Binding-site contacts:
Ligand atom N4 contacts residue GLU38 of chain 4.A at 2.6 Å (salt-bridge).
Ligand atom O1A contacts residue ARG37 of chain 4.A at 3.1 Å (salt-bridge).
Ligand atom O1B contacts residue ARG212 of chain 4.A at 3.3 Å (salt-bridge).
Ligand atom O1B contacts residue TYR324 of chain 4.A at 3.6 Å.
Ligand atom C11 contacts residue ARG71 of chain 4.A at 3.8 Å.
Ligand atom C81 contacts residue ALA166 of chain 4.A at 3.8 Å (hydrophobic).
Ligand atom O10 contacts residue ASP70 of chain 4.A at 3.3 Å.
Ligand atom C7 contacts residue ARG212 of chain 4.A at 3.7 Å.
Ligand atom C3 contacts residue ARG37 of chain 4.A at 3.9 Å.
Ligand atom C1 contacts residue TYR324 of chain 4.A at 3.0 Å (hydrophobic).
Ligand atom C91 contacts residue GLU197 of chain 4.A at 4.0 Å.
Ligand atom C11 contacts residue TRP98 of chain 4.A at 3.6 Å (hydrophobic).
Ligand atom C81 contacts residue ARG144 of chain 4.A at 3.2 Å.
Ligand atom C6 contacts residue TYR324 of chain 4.A at 4.0 Å (hydrophobic).
Ligand atom C4 contacts residue TYR324 of chain 4.A at 3.7 Å (hydrophobic).
Ligand atom C8 contacts residue ARG144 of chain 4.A at 3.9 Å.
Ligand atom O1B contacts residue ARG289 of chain 4.A at 2.6 Å (salt-bridge).
Ligand atom C6 contacts residue GLU198 of chain 4.A at 3.8 Å.
Ligand atom C1 contacts residue ARG212 of chain 4.A at 4.0 Å.
Ligand atom C82 contacts residue ARG144 of chain 4.A at 3.8 Å.
Ligand atom C91 contacts residue ASN214 of chain 4.A at 3.6 Å.
Ligand atom C3 contacts residue TYR324 of chain 4.A at 3.5 Å (hydrophobic).
Ligand atom C5 contacts residue ASP70 of chain 4.A at 4.0 Å.
Ligand atom O1A contacts residue TYR324 of chain 4.A at 3.3 Å (h-bond).
Ligand atom C7 contacts residue TYR324 of chain 4.A at 3.2 Å (hydrophobic).
Ligand atom C2 contacts residue TYR324 of chain 4.A at 2.9 Å (hydrophobic).
Ligand atom C10 contacts residue ARG71 of chain 4.A at 4.0 Å.
Ligand atom N4 contacts residue ASP70 of chain 4.A at 3.3 Å (salt-bridge).
Ligand atom C3 contacts residue GLU38 of chain 4.A at 3.8 Å.
Ligand atom C82 contacts residue ILE142 of chain 4.A at 3.9 Å (hydrophobic).
Ligand atom C1 contacts residue ARG289 of chain 4.A at 3.5 Å.
Ligand atom O10 contacts residue ARG71 of chain 4.A at 3.0 Å (salt-bridge).
Ligand atom C3 contacts residue ASP70 of chain 4.A at 3.0 Å.
Ligand atom C9 contacts residue GLU197 of chain 4.A at 3.4 Å.
Ligand atom O1A contacts residue ARG289 of chain 4.A at 2.9 Å (salt-bridge).
Ligand atom C91 contacts residue ARG212 of chain 4.A at 3.4 Å.
Ligand atom C7 contacts residue GLU198 of chain 4.A at 3.8 Å.
Ligand atom C4 contacts residue GLU38 of chain 4.A at 3.6 Å.
Ligand atom C5 contacts residue GLU198 of chain 4.A at 4.0 Å.
Ligand atom C4 contacts residue ASP70 of chain 4.A at 3.3 Å.

A small-molecule ligand and the protein it binds are described below.
Small molecule (SMILES): CCC(CC)O[C@@H]1C=C(C(=O)O)C[C@H](N)[C@H]1NC(C)=O

Sequence of chain 4.A:
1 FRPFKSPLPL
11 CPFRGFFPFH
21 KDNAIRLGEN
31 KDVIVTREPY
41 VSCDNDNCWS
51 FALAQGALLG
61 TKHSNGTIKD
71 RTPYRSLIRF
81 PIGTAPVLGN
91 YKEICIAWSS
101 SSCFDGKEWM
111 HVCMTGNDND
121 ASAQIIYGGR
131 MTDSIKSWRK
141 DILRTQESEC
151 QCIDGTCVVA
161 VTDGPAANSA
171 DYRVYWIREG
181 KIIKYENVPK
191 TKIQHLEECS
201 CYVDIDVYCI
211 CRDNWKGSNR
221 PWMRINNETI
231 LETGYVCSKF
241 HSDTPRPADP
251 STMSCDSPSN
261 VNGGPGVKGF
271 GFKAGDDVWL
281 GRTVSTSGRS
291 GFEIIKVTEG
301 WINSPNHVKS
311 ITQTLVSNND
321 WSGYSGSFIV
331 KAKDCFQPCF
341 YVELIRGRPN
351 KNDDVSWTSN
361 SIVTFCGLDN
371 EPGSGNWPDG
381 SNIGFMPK